Binding-site contacts:
Ligand atom O6 contacts residue GLU330 of chain 1.B at 4.4 Å.
Ligand atom C5 contacts residue ASN335 of chain 1.B at 4.3 Å.
Ligand atom O6 contacts residue ASN335 of chain 1.B at 4.2 Å.
Ligand atom O5 contacts residue ASN346 of chain 1.B at 2.3 Å (h-bond).
Ligand atom C6 contacts residue ASN335 of chain 1.B at 3.7 Å.
Ligand atom C1 contacts residue ASN346 of chain 1.B at 1.4 Å.
Ligand atom C7 contacts residue ASN346 of chain 1.B at 4.0 Å.
Ligand atom C5 contacts residue ASN346 of chain 1.B at 3.6 Å.
Ligand atom N2 contacts residue ASN346 of chain 1.B at 3.0 Å (h-bond).
Ligand atom C6 contacts residue GLU330 of chain 1.B at 4.3 Å.
Ligand atom C3 contacts residue ASN346 of chain 1.B at 3.8 Å.
Ligand atom C1 contacts residue ASN335 of chain 1.B at 3.6 Å.
Ligand atom O5 contacts residue ASN335 of chain 1.B at 3.2 Å (h-bond).
Ligand atom C4 contacts residue ASN346 of chain 1.B at 4.2 Å.
Ligand atom C2 contacts residue ASN346 of chain 1.B at 2.5 Å.

Sequence of chain 1.B:
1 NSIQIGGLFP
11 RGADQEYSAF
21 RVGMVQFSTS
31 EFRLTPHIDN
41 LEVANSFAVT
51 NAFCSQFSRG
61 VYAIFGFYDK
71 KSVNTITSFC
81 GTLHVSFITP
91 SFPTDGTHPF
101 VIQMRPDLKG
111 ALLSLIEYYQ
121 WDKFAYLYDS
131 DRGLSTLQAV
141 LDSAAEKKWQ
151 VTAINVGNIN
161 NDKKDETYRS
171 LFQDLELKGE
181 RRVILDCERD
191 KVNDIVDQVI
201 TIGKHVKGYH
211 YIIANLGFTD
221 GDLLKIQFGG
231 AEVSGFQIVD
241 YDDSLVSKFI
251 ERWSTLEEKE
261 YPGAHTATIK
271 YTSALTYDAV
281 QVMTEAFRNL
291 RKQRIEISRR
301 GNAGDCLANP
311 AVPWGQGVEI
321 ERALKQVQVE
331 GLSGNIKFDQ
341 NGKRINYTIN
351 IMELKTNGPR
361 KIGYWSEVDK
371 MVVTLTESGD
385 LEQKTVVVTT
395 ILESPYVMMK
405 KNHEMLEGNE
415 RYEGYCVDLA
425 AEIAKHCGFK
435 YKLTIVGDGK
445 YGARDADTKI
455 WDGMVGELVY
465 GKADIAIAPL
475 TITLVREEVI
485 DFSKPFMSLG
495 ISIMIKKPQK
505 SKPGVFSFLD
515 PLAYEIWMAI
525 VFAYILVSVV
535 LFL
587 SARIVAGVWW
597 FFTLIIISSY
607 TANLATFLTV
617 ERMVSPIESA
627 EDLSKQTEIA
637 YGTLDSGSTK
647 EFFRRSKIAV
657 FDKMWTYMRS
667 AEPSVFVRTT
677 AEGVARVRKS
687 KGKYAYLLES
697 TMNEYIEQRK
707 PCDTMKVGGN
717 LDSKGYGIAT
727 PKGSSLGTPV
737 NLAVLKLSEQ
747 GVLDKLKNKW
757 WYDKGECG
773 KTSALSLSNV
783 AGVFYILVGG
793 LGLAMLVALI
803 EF

A protein and the small-molecule ligand that binds it are described below.
Small molecule (SMILES): CC(=O)N[C@@H]1[C@@H](O)[C@H](O)[C@@H](CO)O[C@H]1O